Binding-site contacts:
Ligand atom N contacts residue ASP85 of chain 1.A at 3.0 Å (salt-bridge).
Ligand atom CG contacts residue ASN41 of chain 1.A at 3.6 Å.
Ligand atom CD contacts residue GLY42 of chain 1.A at 3.2 Å.
Ligand atom NE contacts residue ASP85 of chain 1.A at 2.9 Å (salt-bridge).
Ligand atom CG contacts residue ILE92 of chain 1.B at 3.6 Å (hydrophobic).
Ligand atom NH1 contacts residue GLY42 of chain 1.A at 3.5 Å (h-bond).
Ligand atom NH2 contacts residue GLN111 of chain 1.B at 2.6 Å (h-bond).
Ligand atom NH2 contacts residue ASP85 of chain 1.A at 3.2 Å (salt-bridge).
Ligand atom CD contacts residue ASP85 of chain 1.A at 3.4 Å.
Ligand atom NH2 contacts residue ALA84 of chain 1.A at 3.3 Å.
Ligand atom O contacts residue THR40 of chain 1.A at 3.2 Å.
Ligand atom OE1 contacts residue PRO41 of chain 1.B at 3.5 Å (h-bond).
Ligand atom O contacts residue PRO41 of chain 1.B at 3.4 Å.
Ligand atom NH2 contacts residue LYS103 of chain 1.A at 3.5 Å (salt-bridge).
Ligand atom CD1 contacts residue THR90 of chain 1.B at 3.6 Å.
Ligand atom NH1 contacts residue SER43 of chain 1.A at 3.6 Å (h-bond).
Ligand atom CD contacts residue PRO41 of chain 1.B at 3.6 Å (hydrophobic).
Ligand atom CD1 contacts residue TYR87 of chain 1.A at 3.6 Å (hydrophobic).
Ligand atom CG contacts residue TYR87 of chain 1.A at 3.3 Å (hydrophobic).
Ligand atom NH1 contacts residue THR40 of chain 1.A at 3.0 Å (h-bond).
Ligand atom CZ contacts residue GLN111 of chain 1.B at 3.2 Å.
Ligand atom CZ contacts residue ILE92 of chain 1.B at 3.6 Å (hydrophobic).
Ligand atom CE2 contacts residue GLN39 of chain 1.B at 3.2 Å.
Ligand atom CA contacts residue ASP85 of chain 1.A at 3.2 Å.
Ligand atom NH1 contacts residue TYR94 of chain 1.B at 3.6 Å.
Ligand atom BR contacts residue TYR87 of chain 1.A at 3.2 Å.
Ligand atom OG contacts residue GLU154 of chain 1.B at 3.1 Å (salt-bridge).
Ligand atom CG contacts residue PRO41 of chain 1.B at 3.6 Å (hydrophobic).
Ligand atom NE contacts residue ILE92 of chain 1.B at 3.4 Å.
Ligand atom CD contacts residue ASN41 of chain 1.A at 3.5 Å.
Ligand atom CG contacts residue THR40 of chain 1.A at 3.4 Å.
Ligand atom CD2 contacts residue GLN39 of chain 1.B at 3.6 Å.
Ligand atom CB contacts residue ASN41 of chain 1.A at 3.5 Å.
Ligand atom NH1 contacts residue GLN111 of chain 1.B at 2.9 Å (h-bond).
Ligand atom CD contacts residue THR40 of chain 1.A at 3.5 Å.
Ligand atom O contacts residue ASN41 of chain 1.A at 2.8 Å (h-bond).
Ligand atom CE1 contacts residue GLN39 of chain 1.B at 3.6 Å.
Ligand atom CD1 contacts residue ALA100 of chain 1.A at 3.6 Å (hydrophobic).
Ligand atom CD2 contacts residue TYR87 of chain 1.A at 3.4 Å (hydrophobic).
Ligand atom C contacts residue ASP85 of chain 1.A at 3.6 Å.

The small molecule below binds the protein below.
Small molecule (SMILES): CC(C)C[C@@H]1NC(=O)[C@H](CCCN=C(N)N)NC(=O)[C@H](CCCN=C(N)N)NC(=O)[C@H]([C@@H](C)O)NC(=O)[C@H](CO)NC(=O)[C@H](CC(C)C)NC(=O)[C@H](CC(=O)O)NC(=O)[C@H](Cc2ccccc2Br)NC(=O)[C@H](CCC(N)=O)NC(=O)CNC(=O)CNC(=O)[C@H](CCCCN)NC1=O

Sequence of chain 1.A:
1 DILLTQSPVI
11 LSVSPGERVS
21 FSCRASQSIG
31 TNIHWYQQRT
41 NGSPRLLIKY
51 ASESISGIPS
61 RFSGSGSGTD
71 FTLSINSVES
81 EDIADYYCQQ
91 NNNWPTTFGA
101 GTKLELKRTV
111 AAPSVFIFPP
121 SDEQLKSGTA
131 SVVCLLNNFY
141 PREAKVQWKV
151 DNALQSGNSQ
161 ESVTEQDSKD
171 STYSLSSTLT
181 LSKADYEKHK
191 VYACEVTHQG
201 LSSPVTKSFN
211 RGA

Sequence of chain 1.B:
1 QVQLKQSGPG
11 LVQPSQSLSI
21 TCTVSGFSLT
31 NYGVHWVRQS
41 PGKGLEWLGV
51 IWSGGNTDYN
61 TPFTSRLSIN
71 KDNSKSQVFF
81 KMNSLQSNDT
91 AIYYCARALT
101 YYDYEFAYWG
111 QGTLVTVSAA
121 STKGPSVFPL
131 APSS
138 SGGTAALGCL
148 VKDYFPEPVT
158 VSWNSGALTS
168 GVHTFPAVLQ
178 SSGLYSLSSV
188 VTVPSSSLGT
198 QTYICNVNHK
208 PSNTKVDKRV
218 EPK